Sequence of chain 1.A:
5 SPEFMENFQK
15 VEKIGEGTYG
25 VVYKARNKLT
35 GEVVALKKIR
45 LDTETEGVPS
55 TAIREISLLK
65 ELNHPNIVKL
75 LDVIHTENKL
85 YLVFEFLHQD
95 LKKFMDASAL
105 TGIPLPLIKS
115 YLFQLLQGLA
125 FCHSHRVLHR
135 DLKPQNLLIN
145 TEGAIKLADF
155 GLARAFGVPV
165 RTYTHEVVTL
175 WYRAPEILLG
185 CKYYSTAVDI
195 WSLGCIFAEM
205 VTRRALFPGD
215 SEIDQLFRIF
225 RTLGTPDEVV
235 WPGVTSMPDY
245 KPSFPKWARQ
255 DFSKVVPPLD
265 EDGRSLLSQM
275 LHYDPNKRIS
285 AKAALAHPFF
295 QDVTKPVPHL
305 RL

A protein and the small-molecule ligand that binds it are described below.
Small molecule (SMILES): COc1ccc(O)c(-c2nc(N)nc(N)n2)c1

Binding-site contacts:
Ligand atom N16 contacts residue LEU91 of chain 1.A at 2.9 Å (h-bond).
Ligand atom O8 contacts residue LEU91 of chain 1.A at 3.0 Å (h-bond).
Ligand atom C2 contacts residue ILE18 of chain 1.A at 3.8 Å (hydrophobic).
Ligand atom C7 contacts residue LEU142 of chain 1.A at 3.7 Å (hydrophobic).
Ligand atom C7 contacts residue ALA39 of chain 1.A at 3.6 Å (hydrophobic).
Ligand atom N14 contacts residue LEU91 of chain 1.A at 3.2 Å (h-bond).
Ligand atom N4 contacts residue LEU142 of chain 1.A at 3.5 Å.
Ligand atom C9 contacts residue ALA39 of chain 1.A at 3.4 Å (hydrophobic).
Ligand atom C17 contacts residue PHE88 of chain 1.A at 3.3 Å (hydrophobic).
Ligand atom N3 contacts residue ILE18 of chain 1.A at 3.9 Å.
Ligand atom N1 contacts residue ILE18 of chain 1.A at 3.2 Å (h-bond).
Ligand atom C9 contacts residue VAL72 of chain 1.A at 4.0 Å (hydrophobic).
Ligand atom N3 contacts residue ASP94 of chain 1.A at 3.3 Å (salt-bridge).
Ligand atom C9 contacts residue LEU142 of chain 1.A at 3.8 Å (hydrophobic).
Ligand atom O12 contacts residue ALA152 of chain 1.A at 4.0 Å.
Ligand atom N16 contacts residue ILE18 of chain 1.A at 3.8 Å.
Ligand atom C15 contacts residue LEU91 of chain 1.A at 3.5 Å (hydrophobic).
Ligand atom N14 contacts residue ILE18 of chain 1.A at 3.5 Å.
Ligand atom C15 contacts residue ILE18 of chain 1.A at 3.8 Å (hydrophobic).
Ligand atom C2 contacts residue LEU142 of chain 1.A at 4.0 Å (hydrophobic).
Ligand atom O8 contacts residue PHE90 of chain 1.A at 4.0 Å.
Ligand atom N16 contacts residue HIS92 of chain 1.A at 3.0 Å (h-bond).
Ligand atom O12 contacts residue LYS41 of chain 1.A at 3.1 Å (salt-bridge).
Ligand atom C9 contacts residue GLU89 of chain 1.A at 3.4 Å.
Ligand atom O8 contacts residue ILE18 of chain 1.A at 3.8 Å.
Ligand atom C5 contacts residue LEU142 of chain 1.A at 3.5 Å (hydrophobic).
Ligand atom C11 contacts residue LEU142 of chain 1.A at 3.7 Å (hydrophobic).
Ligand atom C13 contacts residue LEU142 of chain 1.A at 3.5 Å (hydrophobic).
Ligand atom C9 contacts residue PHE88 of chain 1.A at 3.9 Å (hydrophobic).
Ligand atom N3 contacts residue GLY19 of chain 1.A at 3.9 Å.
Ligand atom C17 contacts residue VAL72 of chain 1.A at 3.8 Å (hydrophobic).
Ligand atom C17 contacts residue 2AN1 of chain 1.C at 2.9 Å.
Ligand atom C17 contacts residue LYS41 of chain 1.A at 3.1 Å.
Ligand atom C6 contacts residue LEU142 of chain 1.A at 3.6 Å (hydrophobic).
Ligand atom O8 contacts residue ALA39 of chain 1.A at 3.6 Å.
Ligand atom C10 contacts residue LEU142 of chain 1.A at 3.8 Å (hydrophobic).
Ligand atom O12 contacts residue 2AN1 of chain 1.C at 3.7 Å.
Ligand atom N16 contacts residue GLN93 of chain 1.A at 3.5 Å (h-bond).
Ligand atom C10 contacts residue PHE88 of chain 1.A at 3.7 Å (hydrophobic).
Ligand atom C10 contacts residue VAL72 of chain 1.A at 3.7 Å (hydrophobic).